Sequence of chain 1.B:
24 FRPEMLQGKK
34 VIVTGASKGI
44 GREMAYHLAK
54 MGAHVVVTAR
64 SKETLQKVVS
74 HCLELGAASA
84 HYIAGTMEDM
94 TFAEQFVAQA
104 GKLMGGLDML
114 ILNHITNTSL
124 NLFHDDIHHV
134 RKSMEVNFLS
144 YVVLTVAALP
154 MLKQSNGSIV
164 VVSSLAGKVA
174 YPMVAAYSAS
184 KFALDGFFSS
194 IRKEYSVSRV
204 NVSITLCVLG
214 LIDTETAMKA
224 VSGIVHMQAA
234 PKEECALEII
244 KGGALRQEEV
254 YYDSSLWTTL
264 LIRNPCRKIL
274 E

The protein below binds the small molecule below.
Small molecule (SMILES): CC1(C)[C@@H](OC(=O)CCC(=O)O)CC[C@]2(C)[C@H]3C(=O)C=C4[C@@H]5C[C@@](C)(C(=O)O)CC[C@]5(C)CC[C@@]4(C)[C@]3(C)CC[C@@H]12

Binding-site contacts:
Ligand atom O29 contacts residue LEU214 of chain 1.B at 3.2 Å (h-bond).
Ligand atom C33 contacts residue NAP1 of chain 1.H at 3.6 Å.
Ligand atom O35 contacts residue TYR180 of chain 1.B at 3.6 Å.
Ligand atom C34 contacts residue THR219 of chain 1.B at 3.8 Å.
Ligand atom C12 contacts residue SER167 of chain 1.B at 3.6 Å.
Ligand atom C1 contacts residue GLY213 of chain 1.B at 3.7 Å.
Ligand atom O34 contacts residue NAP1 of chain 1.H at 2.7 Å (h-bond).
Ligand atom C1 contacts residue LEU214 of chain 1.B at 3.7 Å (hydrophobic).
Ligand atom C28 contacts residue VAL177 of chain 1.B at 3.6 Å (hydrophobic).
Ligand atom C16 contacts residue ALA223 of chain 1.B at 3.7 Å (hydrophobic).
Ligand atom O35 contacts residue ILE118 of chain 1.B at 3.5 Å.
Ligand atom C24 contacts residue TYR174 of chain 1.B at 3.5 Å (hydrophobic).
Ligand atom C27 contacts residue NAP1 of chain 1.H at 4.0 Å.
Ligand atom C19 contacts residue TYR174 of chain 1.B at 3.7 Å (hydrophobic).
Ligand atom C2 contacts residue GLY213 of chain 1.B at 3.8 Å.
Ligand atom C12 contacts residue NAP1 of chain 1.H at 3.8 Å.
Ligand atom O11 contacts residue LEU212 of chain 1.B at 3.9 Å.
Ligand atom O29 contacts residue GLY213 of chain 1.B at 3.8 Å.
Ligand atom O34 contacts residue TYR180 of chain 1.B at 2.6 Å (h-bond).
Ligand atom C27 contacts residue LEU214 of chain 1.B at 3.7 Å (hydrophobic).
Ligand atom C22 contacts residue THR219 of chain 1.B at 3.9 Å.
Ligand atom C23 contacts residue THR121 of chain 1.B at 4.0 Å.
Ligand atom C34 contacts residue NAP1 of chain 1.H at 3.3 Å.
Ligand atom C2 contacts residue LEU168 of chain 1.B at 3.8 Å (hydrophobic).
Ligand atom C2 contacts residue LEU214 of chain 1.B at 3.9 Å (hydrophobic).
Ligand atom C11 contacts residue NAP1 of chain 1.H at 4.0 Å.
Ligand atom C27 contacts residue VAL224 of chain 1.B at 4.0 Å (hydrophobic).
Ligand atom O11 contacts residue ALA169 of chain 1.B at 3.8 Å.
Ligand atom C20 contacts residue NAP1 of chain 1.H at 3.8 Å.
Ligand atom C7 contacts residue VAL224 of chain 1.B at 3.9 Å (hydrophobic).
Ligand atom C15 contacts residue LEU123 of chain 1.B at 4.0 Å (hydrophobic).
Ligand atom O11 contacts residue LEU168 of chain 1.B at 3.9 Å.
Ligand atom C18 contacts residue TYR180 of chain 1.B at 3.9 Å (hydrophobic).
Ligand atom O11 contacts residue NAP1 of chain 1.H at 3.8 Å.
Ligand atom O35 contacts residue NAP1 of chain 1.H at 3.8 Å.
Ligand atom O11 contacts residue SER167 of chain 1.B at 2.9 Å (h-bond).
Ligand atom C33 contacts residue TYR180 of chain 1.B at 3.6 Å (hydrophobic).
Ligand atom C3 contacts residue LEU214 of chain 1.B at 4.0 Å (hydrophobic).
Ligand atom C12 contacts residue TYR180 of chain 1.B at 3.7 Å (hydrophobic).
Ligand atom C11 contacts residue SER167 of chain 1.B at 3.6 Å.